Sequence of chain 1.B:
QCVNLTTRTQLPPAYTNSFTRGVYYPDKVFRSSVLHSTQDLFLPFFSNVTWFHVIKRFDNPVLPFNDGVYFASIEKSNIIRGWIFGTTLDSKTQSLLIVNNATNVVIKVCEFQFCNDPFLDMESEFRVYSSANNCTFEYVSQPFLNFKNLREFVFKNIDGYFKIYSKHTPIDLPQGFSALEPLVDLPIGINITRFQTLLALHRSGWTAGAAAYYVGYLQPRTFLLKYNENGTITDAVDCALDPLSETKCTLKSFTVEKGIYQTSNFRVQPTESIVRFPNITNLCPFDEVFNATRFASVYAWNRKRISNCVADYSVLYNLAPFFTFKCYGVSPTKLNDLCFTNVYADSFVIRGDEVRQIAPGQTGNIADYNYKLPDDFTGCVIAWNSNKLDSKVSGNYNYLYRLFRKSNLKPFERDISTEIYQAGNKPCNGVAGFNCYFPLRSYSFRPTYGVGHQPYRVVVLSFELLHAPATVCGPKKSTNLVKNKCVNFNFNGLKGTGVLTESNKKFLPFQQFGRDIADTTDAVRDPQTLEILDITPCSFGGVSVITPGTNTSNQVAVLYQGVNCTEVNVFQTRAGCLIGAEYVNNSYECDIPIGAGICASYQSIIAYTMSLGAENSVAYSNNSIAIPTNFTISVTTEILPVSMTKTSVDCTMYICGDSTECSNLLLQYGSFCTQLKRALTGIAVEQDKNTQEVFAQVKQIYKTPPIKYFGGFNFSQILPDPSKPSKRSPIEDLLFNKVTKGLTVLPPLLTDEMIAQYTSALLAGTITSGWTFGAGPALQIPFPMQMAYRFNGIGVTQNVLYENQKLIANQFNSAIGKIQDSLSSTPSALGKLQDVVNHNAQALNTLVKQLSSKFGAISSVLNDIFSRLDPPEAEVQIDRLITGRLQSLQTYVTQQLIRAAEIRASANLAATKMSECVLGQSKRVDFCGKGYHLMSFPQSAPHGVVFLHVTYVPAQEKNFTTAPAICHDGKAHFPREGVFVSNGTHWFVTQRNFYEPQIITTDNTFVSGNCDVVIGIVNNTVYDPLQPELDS

This small molecule binds to this protein.
Small molecule (SMILES): CC(=O)N[C@@H]1[C@@H](O)[C@H](O)[C@@H](CO)O[C@H]1O

Binding-site contacts:
Ligand atom C1 contacts residue THR233 of chain 1.B at 4.0 Å.
Ligand atom C7 contacts residue ASN231 of chain 1.B at 3.2 Å.
Ligand atom O5 contacts residue THR233 of chain 1.B at 3.7 Å.
Ligand atom C1 contacts residue ASN231 of chain 1.B at 1.4 Å.
Ligand atom C5 contacts residue THR233 of chain 1.B at 3.8 Å.
Ligand atom C3 contacts residue ASN231 of chain 1.B at 3.8 Å.
Ligand atom O7 contacts residue ASN231 of chain 1.B at 3.2 Å (h-bond).
Ligand atom C8 contacts residue ASN231 of chain 1.B at 4.4 Å.
Ligand atom O5 contacts residue ASN231 of chain 1.B at 2.4 Å (h-bond).
Ligand atom C6 contacts residue THR233 of chain 1.B at 4.2 Å.
Ligand atom N2 contacts residue ASN231 of chain 1.B at 2.9 Å (h-bond).
Ligand atom C2 contacts residue ASN231 of chain 1.B at 2.4 Å.
Ligand atom C5 contacts residue ASN231 of chain 1.B at 3.7 Å.
Ligand atom O5 contacts residue THR106 of chain 1.B at 4.1 Å.
Ligand atom C4 contacts residue ASN231 of chain 1.B at 4.2 Å.